Sequence of chain 1.A:
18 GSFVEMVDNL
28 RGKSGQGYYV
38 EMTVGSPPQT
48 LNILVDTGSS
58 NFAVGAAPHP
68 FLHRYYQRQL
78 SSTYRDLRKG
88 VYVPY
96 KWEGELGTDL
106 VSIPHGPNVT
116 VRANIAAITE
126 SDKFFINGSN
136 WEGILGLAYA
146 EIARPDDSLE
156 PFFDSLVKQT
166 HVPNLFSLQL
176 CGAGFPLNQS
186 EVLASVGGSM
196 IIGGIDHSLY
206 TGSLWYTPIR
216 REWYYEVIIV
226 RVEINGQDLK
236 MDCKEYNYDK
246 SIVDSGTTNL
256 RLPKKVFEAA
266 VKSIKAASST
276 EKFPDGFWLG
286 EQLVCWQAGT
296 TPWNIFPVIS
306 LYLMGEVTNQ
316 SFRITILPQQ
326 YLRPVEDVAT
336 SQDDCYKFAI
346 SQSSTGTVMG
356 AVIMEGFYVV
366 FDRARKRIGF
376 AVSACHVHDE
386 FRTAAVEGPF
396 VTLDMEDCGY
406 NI

A small-molecule ligand and the protein it binds are described below.
Small molecule (SMILES): [H]/N=C1/N[C@](C)(CC(C)C)C(=O)N1Cc1cccc(Cl)c1

Binding-site contacts:
Ligand atom C9 contacts residue TYR219 of chain 1.A at 3.9 Å (hydrophobic).
Ligand atom N3 contacts residue ASP249 of chain 1.A at 2.8 Å (salt-bridge).
Ligand atom N1 contacts residue ASP53 of chain 1.A at 2.4 Å (salt-bridge).
Ligand atom C13 contacts residue LEU51 of chain 1.A at 3.6 Å (hydrophobic).
Ligand atom C3 contacts residue ILE139 of chain 1.A at 4.4 Å (hydrophobic).
Ligand atom C7 contacts residue ASP249 of chain 1.A at 4.0 Å.
Ligand atom C4 contacts residue ASP53 of chain 1.A at 4.2 Å.
Ligand atom C5 contacts residue ASP53 of chain 1.A at 4.1 Å.
Ligand atom C4 contacts residue ILE139 of chain 1.A at 3.9 Å (hydrophobic).
Ligand atom C14 contacts residue PHE129 of chain 1.A at 4.2 Å (hydrophobic).
Ligand atom C9 contacts residue ILE247 of chain 1.A at 4.5 Å (hydrophobic).
Ligand atom N3 contacts residue GLY251 of chain 1.A at 3.5 Å.
Ligand atom C6 contacts residue ASP249 of chain 1.A at 3.5 Å.
Ligand atom C13 contacts residue GLY251 of chain 1.A at 3.3 Å.
Ligand atom C8 contacts residue ASP249 of chain 1.A at 3.5 Å.
Ligand atom C5 contacts residue SER56 of chain 1.A at 4.0 Å.
Ligand atom N2 contacts residue GLY251 of chain 1.A at 4.3 Å.
Ligand atom C6 contacts residue GLY251 of chain 1.A at 4.5 Å.
Ligand atom C1 contacts residue GLY55 of chain 1.A at 4.4 Å.
Ligand atom O1 contacts residue TYR92 of chain 1.A at 4.1 Å.
Ligand atom C13 contacts residue ILE139 of chain 1.A at 4.3 Å (hydrophobic).
Ligand atom C1 contacts residue ASP249 of chain 1.A at 3.9 Å.
Ligand atom C10 contacts residue TYR219 of chain 1.A at 3.9 Å (hydrophobic).
Ligand atom C3 contacts residue ASP53 of chain 1.A at 3.6 Å.
Ligand atom C8 contacts residue THR252 of chain 1.A at 4.5 Å.
Ligand atom N3 contacts residue THR252 of chain 1.A at 4.3 Å.
Ligand atom N3 contacts residue GLY55 of chain 1.A at 3.8 Å.
Ligand atom C7 contacts residue THR252 of chain 1.A at 4.4 Å.
Ligand atom C15 contacts residue GLY251 of chain 1.A at 4.2 Å.
Ligand atom N2 contacts residue ASP53 of chain 1.A at 4.5 Å.
Ligand atom N1 contacts residue SER56 of chain 1.A at 4.1 Å.
Ligand atom C4 contacts residue PHE129 of chain 1.A at 4.3 Å (hydrophobic).
Ligand atom C1 contacts residue ASP53 of chain 1.A at 3.2 Å.
Ligand atom C8 contacts residue GLY55 of chain 1.A at 4.3 Å.
Ligand atom C6 contacts residue THR252 of chain 1.A at 3.6 Å.
Ligand atom C13 contacts residue ASP53 of chain 1.A at 4.0 Å.
Ligand atom C1 contacts residue GLY251 of chain 1.A at 4.1 Å.
Ligand atom N3 contacts residue ASP53 of chain 1.A at 2.8 Å (salt-bridge).
Ligand atom N2 contacts residue ASP249 of chain 1.A at 4.2 Å.
Ligand atom N1 contacts residue ILE139 of chain 1.A at 4.1 Å.